Sequence of chain 54.E:
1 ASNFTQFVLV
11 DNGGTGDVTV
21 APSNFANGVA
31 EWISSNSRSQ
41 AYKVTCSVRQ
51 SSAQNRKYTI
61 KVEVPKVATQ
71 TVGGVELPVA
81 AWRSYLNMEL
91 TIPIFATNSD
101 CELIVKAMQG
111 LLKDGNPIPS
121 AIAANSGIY

Sequence of chain 25.E:
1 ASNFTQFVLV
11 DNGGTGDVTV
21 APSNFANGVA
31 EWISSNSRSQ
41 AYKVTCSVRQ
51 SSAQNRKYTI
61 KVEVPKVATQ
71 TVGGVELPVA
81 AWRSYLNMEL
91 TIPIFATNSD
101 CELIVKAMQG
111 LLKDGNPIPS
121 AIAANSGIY

This small molecule binds to this protein.
Small molecule (SMILES): N=c1ccn([C@@H]2O[C@H](CO[P](=O)(O)O[C@H]3[C@@H](O)[C@H](n4cnc5c(N)ncnc54)O[C@@H]3CO[P](=O)(O)O[C@H]3[C@@H](O)[C@H](n4ccc(N)nc4=O)O[C@@H]3CO[P](=O)(O)O[C@H]3[C@@H](O)[C@H](n4ccc(=O)[nH]c4=O)O[C@@H]3CO[P](=O)(O)O[C@H]3[C@@H](O)[C@H](n4cnc5c(N)ncnc54)O[C@@H]3CO[P](=O)(O)O[C@H]3[C@@H](O)[C@H](n4cnc5c(=O)nc(N)[nH]c54)O[C@@H]3CO[P](=O)(O)O[C@H]3[C@@H](O)[C@H](n4cnc5c(=O)nc(N)[nH]c54)O[C@@H]3CO)[C@@H](O[P](=O)(O)OC[C@H]3O[C@@H](n4ccc(N)nc4=O)[C@H](O)[C@@H]3O)[C@H]2O)c(=O)[nH]1

Binding-site contacts:
Ligand atom OP1 contacts residue ARG49 of chain 54.E at 2.5 Å (salt-bridge).
Ligand atom C5 contacts residue THR45 of chain 25.E at 3.2 Å.
Ligand atom O2 contacts residue ASN87 of chain 25.E at 3.3 Å (h-bond).
Ligand atom C5' contacts residue SER51 of chain 54.E at 3.3 Å.
Ligand atom OP2 contacts residue TYR85 of chain 25.E at 2.7 Å (h-bond).
Ligand atom C4' contacts residue TYR85 of chain 25.E at 3.2 Å (hydrophobic).
Ligand atom N7 contacts residue LYS61 of chain 25.E at 3.3 Å.
Ligand atom N7 contacts residue THR45 of chain 25.E at 2.6 Å (h-bond).
Ligand atom C3' contacts residue TYR85 of chain 25.E at 3.4 Å (hydrophobic).
Ligand atom OP1 contacts residue ASN55 of chain 54.E at 2.8 Å (h-bond).
Ligand atom C4 contacts residue TYR85 of chain 25.E at 3.6 Å (hydrophobic).
Ligand atom C8 contacts residue LYS61 of chain 25.E at 3.4 Å.
Ligand atom OP1 contacts residue SER52 of chain 54.E at 3.2 Å.
Ligand atom N1 contacts residue TYR85 of chain 25.E at 3.5 Å.
Ligand atom N9 contacts residue LYS61 of chain 25.E at 3.3 Å (salt-bridge).
Ligand atom OP1 contacts residue SER51 of chain 54.E at 3.5 Å.
Ligand atom N6 contacts residue THR59 of chain 25.E at 2.8 Å (h-bond).
Ligand atom O3' contacts residue ARG49 of chain 54.E at 3.4 Å (salt-bridge).
Ligand atom C5' contacts residue TYR85 of chain 25.E at 2.9 Å (hydrophobic).
Ligand atom OP2 contacts residue SER51 of chain 54.E at 3.4 Å (h-bond).
Ligand atom OP2 contacts residue LYS43 of chain 25.E at 2.7 Å (salt-bridge).
Ligand atom O2' contacts residue GLU63 of chain 25.E at 3.2 Å (salt-bridge).
Ligand atom OP2 contacts residue ARG49 of chain 54.E at 2.3 Å (salt-bridge).
Ligand atom C5' contacts residue ARG49 of chain 54.E at 3.5 Å.
Ligand atom OP2 contacts residue LYS57 of chain 54.E at 2.6 Å (salt-bridge).
Ligand atom OP2 contacts residue ASN55 of chain 54.E at 3.4 Å (h-bond).
Ligand atom N6 contacts residue THR45 of chain 25.E at 2.7 Å (h-bond).
Ligand atom C6 contacts residue THR45 of chain 25.E at 3.3 Å.
Ligand atom C2' contacts residue TYR85 of chain 25.E at 3.4 Å (hydrophobic).
Ligand atom O3' contacts residue SER51 of chain 54.E at 3.4 Å (h-bond).
Ligand atom N3 contacts residue TYR85 of chain 25.E at 3.5 Å.
Ligand atom O4' contacts residue LYS61 of chain 25.E at 2.8 Å (salt-bridge).
Ligand atom C2' contacts residue GLU63 of chain 25.E at 3.5 Å.
Ligand atom N1 contacts residue SER47 of chain 25.E at 2.9 Å (h-bond).
Ligand atom P contacts residue SER51 of chain 54.E at 3.5 Å.
Ligand atom OP1 contacts residue SER51 of chain 54.E at 2.9 Å (h-bond).
Ligand atom O2' contacts residue TYR85 of chain 25.E at 3.4 Å.
Ligand atom N6 contacts residue CYS46 of chain 25.E at 3.3 Å (h-bond).
Ligand atom C2 contacts residue SER47 of chain 25.E at 3.2 Å.
Ligand atom P contacts residue ARG49 of chain 54.E at 3.0 Å.